Binding-site contacts:
Ligand atom O7 contacts residue ASN304 of chain 1.A at 3.4 Å (h-bond).
Ligand atom C8 contacts residue GLN307 of chain 1.A at 4.3 Å.
Ligand atom C4 contacts residue ASN304 of chain 1.A at 4.2 Å.
Ligand atom C8 contacts residue ASN304 of chain 1.A at 3.9 Å.
Ligand atom C2 contacts residue ASN304 of chain 1.A at 2.5 Å.
Ligand atom C5 contacts residue ASN304 of chain 1.A at 3.6 Å.
Ligand atom C8 contacts residue THR306 of chain 1.A at 4.4 Å.
Ligand atom C1 contacts residue ASN304 of chain 1.A at 1.4 Å.
Ligand atom C8 contacts residue MET305 of chain 1.A at 3.3 Å (hydrophobic).
Ligand atom C3 contacts residue ASN304 of chain 1.A at 3.8 Å.
Ligand atom C7 contacts residue MET305 of chain 1.A at 4.1 Å (hydrophobic).
Ligand atom O5 contacts residue ASN304 of chain 1.A at 2.3 Å (h-bond).
Ligand atom C7 contacts residue ASN304 of chain 1.A at 3.4 Å.
Ligand atom N2 contacts residue ASN304 of chain 1.A at 3.0 Å (h-bond).

Sequence of chain 1.A:
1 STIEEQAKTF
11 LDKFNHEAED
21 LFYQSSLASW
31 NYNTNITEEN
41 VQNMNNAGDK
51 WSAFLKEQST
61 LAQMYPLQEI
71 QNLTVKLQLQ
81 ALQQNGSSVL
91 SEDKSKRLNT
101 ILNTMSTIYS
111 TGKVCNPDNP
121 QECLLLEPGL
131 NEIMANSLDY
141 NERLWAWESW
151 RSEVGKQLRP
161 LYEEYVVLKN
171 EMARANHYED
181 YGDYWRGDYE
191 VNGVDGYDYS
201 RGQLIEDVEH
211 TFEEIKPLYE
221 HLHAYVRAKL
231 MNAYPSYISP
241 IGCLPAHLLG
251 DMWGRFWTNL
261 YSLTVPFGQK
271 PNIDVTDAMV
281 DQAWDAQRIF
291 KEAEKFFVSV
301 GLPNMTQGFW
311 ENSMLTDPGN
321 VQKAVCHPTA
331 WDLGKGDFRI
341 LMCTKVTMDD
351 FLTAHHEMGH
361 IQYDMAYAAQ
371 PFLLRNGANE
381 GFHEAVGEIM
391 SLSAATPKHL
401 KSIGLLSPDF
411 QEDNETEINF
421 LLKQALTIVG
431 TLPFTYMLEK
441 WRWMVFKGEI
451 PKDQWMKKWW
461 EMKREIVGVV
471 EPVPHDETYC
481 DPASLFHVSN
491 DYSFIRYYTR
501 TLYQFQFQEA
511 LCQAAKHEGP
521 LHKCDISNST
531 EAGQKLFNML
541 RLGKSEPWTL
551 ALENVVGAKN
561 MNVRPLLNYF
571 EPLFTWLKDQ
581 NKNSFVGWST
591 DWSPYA

The protein below binds the small molecule below.
Small molecule (SMILES): CC(=O)N[C@@H]1[C@@H](O)[C@H](O)[C@@H](CO)O[C@H]1O